Sequence of chain 2.A:
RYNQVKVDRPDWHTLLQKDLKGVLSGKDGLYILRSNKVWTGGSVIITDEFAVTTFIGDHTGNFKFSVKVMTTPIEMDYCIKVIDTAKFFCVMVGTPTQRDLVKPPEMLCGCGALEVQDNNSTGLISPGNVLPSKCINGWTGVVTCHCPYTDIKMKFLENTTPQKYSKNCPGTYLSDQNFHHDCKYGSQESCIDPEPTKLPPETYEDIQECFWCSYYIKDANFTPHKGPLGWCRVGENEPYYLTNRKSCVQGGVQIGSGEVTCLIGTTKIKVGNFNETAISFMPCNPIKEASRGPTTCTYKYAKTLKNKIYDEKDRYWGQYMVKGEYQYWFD

Binding-site contacts:
Ligand atom C1 contacts residue ASN276 of chain 2.A at 1.4 Å.
Ligand atom C5 contacts residue THR278 of chain 2.A at 4.4 Å.
Ligand atom C8 contacts residue GLU277 of chain 2.A at 4.3 Å.
Ligand atom O5 contacts residue ASN276 of chain 2.A at 2.4 Å (h-bond).
Ligand atom C3 contacts residue THR278 of chain 2.A at 4.3 Å.
Ligand atom C7 contacts residue ASN276 of chain 2.A at 3.6 Å.
Ligand atom C8 contacts residue PHE275 of chain 2.A at 4.3 Å (hydrophobic).
Ligand atom N2 contacts residue ASN276 of chain 2.A at 2.8 Å (h-bond).
Ligand atom N2 contacts residue GLU277 of chain 2.A at 4.5 Å.
Ligand atom C3 contacts residue ASN276 of chain 2.A at 3.8 Å.
Ligand atom C2 contacts residue ASN276 of chain 2.A at 2.5 Å.
Ligand atom C5 contacts residue ASN276 of chain 2.A at 3.7 Å.
Ligand atom C1 contacts residue THR278 of chain 2.A at 4.2 Å.
Ligand atom C4 contacts residue ASN276 of chain 2.A at 4.2 Å.
Ligand atom O7 contacts residue ASN276 of chain 2.A at 4.1 Å.

This small molecule binds to this protein.
Small molecule (SMILES): CC(=O)N[C@H]1[C@H](O[C@H]2[C@H](O)[C@@H](NC(C)=O)CO[C@@H]2CO)O[C@H](CO)[C@@H](O[C@@H]2O[C@H](CO[C@H]3O[C@H](CO)[C@@H](O)[C@H](O)[C@@H]3O)[C@@H](O)[C@H](O)[C@@H]2O)[C@@H]1O